Binding-site contacts:
Ligand atom OP1 contacts residue TYR271 of chain 24.A at 3.1 Å (h-bond).
Ligand atom P contacts residue ASN491 of chain 24.A at 3.0 Å.
Ligand atom OP1 contacts residue PHE272 of chain 24.A at 3.4 Å.
Ligand atom OP1 contacts residue ASN491 of chain 24.A at 3.6 Å.
Ligand atom P contacts residue PHE272 of chain 24.A at 4.3 Å.
Ligand atom OP2 contacts residue ASP273 of chain 24.A at 2.4 Å.
Ligand atom OP2 contacts residue ASN491 of chain 24.A at 1.7 Å (h-bond).
Ligand atom C5' contacts residue ASN491 of chain 24.A at 4.0 Å.
Ligand atom P contacts residue TYR271 of chain 24.A at 4.5 Å.
Ligand atom O5' contacts residue ASP273 of chain 24.A at 4.1 Å.
Ligand atom O5' contacts residue ASN491 of chain 24.A at 3.5 Å (h-bond).
Ligand atom C5' contacts residue ASP273 of chain 24.A at 3.8 Å.
Ligand atom OP1 contacts residue ASP273 of chain 24.A at 3.3 Å.
Ligand atom P contacts residue ASP273 of chain 24.A at 2.8 Å.

Sequence of chain 24.A:
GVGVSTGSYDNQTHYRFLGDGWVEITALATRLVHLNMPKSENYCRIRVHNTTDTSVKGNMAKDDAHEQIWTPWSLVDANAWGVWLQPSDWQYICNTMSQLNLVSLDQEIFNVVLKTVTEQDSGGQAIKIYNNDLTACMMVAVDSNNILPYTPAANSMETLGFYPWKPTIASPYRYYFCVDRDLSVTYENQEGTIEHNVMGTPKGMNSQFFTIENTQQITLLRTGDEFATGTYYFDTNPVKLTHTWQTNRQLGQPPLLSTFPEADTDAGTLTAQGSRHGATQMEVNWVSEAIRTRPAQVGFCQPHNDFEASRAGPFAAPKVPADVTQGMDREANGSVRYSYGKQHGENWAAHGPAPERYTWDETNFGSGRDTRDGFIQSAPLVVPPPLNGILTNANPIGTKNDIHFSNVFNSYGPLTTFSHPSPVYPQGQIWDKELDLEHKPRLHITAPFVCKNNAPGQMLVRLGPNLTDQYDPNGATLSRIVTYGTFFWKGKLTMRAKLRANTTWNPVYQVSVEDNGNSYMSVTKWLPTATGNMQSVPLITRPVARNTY

This small molecule binds to this protein.
Small molecule (SMILES): Nc1ncnc2c1ncn2[C@H]1C[C@H](O)[C@@H](COP(=O)(O)O)O1